Sequence of chain 4.E:
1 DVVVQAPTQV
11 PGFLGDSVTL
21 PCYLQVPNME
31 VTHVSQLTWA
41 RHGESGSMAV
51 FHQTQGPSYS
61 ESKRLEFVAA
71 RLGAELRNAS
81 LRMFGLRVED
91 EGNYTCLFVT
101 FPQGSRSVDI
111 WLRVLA

A protein and the small-molecule ligand that binds it are described below.
Small molecule (SMILES): CC(=O)N[C@H]1[C@H](O[C@H]2[C@H](O)[C@@H](NC(C)=O)CO[C@@H]2CO[C@@H]2O[C@@H](C)[C@@H](O)[C@@H](O)[C@@H]2O)O[C@H](CO)[C@@H](O[C@@H]2O[C@H](CO)[C@@H](O)[C@H](O[C@H]3O[C@H](CO)[C@@H](O)[C@H](O)[C@@H]3O)[C@@H]2O)[C@@H]1O

Binding-site contacts:
Ligand atom C4 contacts residue TRP111 of chain 4.E at 4.0 Å (hydrophobic).
Ligand atom N2 contacts residue TRP111 of chain 4.E at 3.5 Å.
Ligand atom C7 contacts residue ASN93 of chain 4.E at 3.5 Å.
Ligand atom O5 contacts residue TRP111 of chain 4.E at 4.3 Å.
Ligand atom C8 contacts residue GLU91 of chain 4.E at 3.8 Å.
Ligand atom C6 contacts residue ASN93 of chain 4.E at 3.1 Å.
Ligand atom C1 contacts residue TRP111 of chain 4.E at 3.9 Å (hydrophobic).
Ligand atom C7 contacts residue TRP111 of chain 4.E at 3.8 Å (hydrophobic).
Ligand atom C2 contacts residue TRP111 of chain 4.E at 4.1 Å (hydrophobic).
Ligand atom O7 contacts residue TRP111 of chain 4.E at 3.6 Å.
Ligand atom C7 contacts residue GLY92 of chain 4.E at 4.2 Å.
Ligand atom C5 contacts residue ASN93 of chain 4.E at 4.0 Å.
Ligand atom C3 contacts residue ASN93 of chain 4.E at 3.1 Å.
Ligand atom C4 contacts residue ASN93 of chain 4.E at 3.6 Å.
Ligand atom C5 contacts residue TRP111 of chain 4.E at 3.7 Å (hydrophobic).
Ligand atom C3 contacts residue TRP111 of chain 4.E at 3.7 Å (hydrophobic).
Ligand atom C2 contacts residue ASN93 of chain 4.E at 1.8 Å.
Ligand atom O3 contacts residue ASN93 of chain 4.E at 4.0 Å.
Ligand atom O3 contacts residue TRP111 of chain 4.E at 4.3 Å.
Ligand atom C6 contacts residue HIS42 of chain 4.E at 4.3 Å.
Ligand atom C1 contacts residue ASN93 of chain 4.E at 1.4 Å.
Ligand atom O7 contacts residue ASN93 of chain 4.E at 3.9 Å.
Ligand atom N2 contacts residue GLY92 of chain 4.E at 4.2 Å.
Ligand atom N2 contacts residue ASN93 of chain 4.E at 2.5 Å (h-bond).
Ligand atom C8 contacts residue GLY92 of chain 4.E at 3.6 Å.
Ligand atom O4 contacts residue TRP111 of chain 4.E at 3.4 Å.
Ligand atom C8 contacts residue TRP111 of chain 4.E at 3.3 Å (hydrophobic).
Ligand atom O5 contacts residue ASN93 of chain 4.E at 2.3 Å (h-bond).
Ligand atom O5 contacts residue ASN93 of chain 4.E at 4.1 Å.
Ligand atom C5 contacts residue ASN93 of chain 4.E at 3.5 Å.